This protein binds this small molecule.
Small molecule (SMILES): OC[C@H]1O[C@H](O)[C@H](O)[C@@H](O)[C@@H]1O

Binding-site contacts:
Ligand atom O3 contacts residue HIS220 of chain 3.A at 3.4 Å.
Ligand atom O3 contacts residue ASP287 of chain 3.A at 3.0 Å (salt-bridge).
Ligand atom O5 contacts residue TRP137 of chain 3.A at 3.3 Å.
Ligand atom O2 contacts residue TRP137 of chain 3.A at 4.1 Å.
Ligand atom O6 contacts residue PHE94 of chain 3.A at 4.1 Å.
Ligand atom C1 contacts residue PHE94 of chain 3.A at 3.6 Å (hydrophobic).
Ligand atom C4 contacts residue GLU181 of chain 3.A at 3.1 Å.
Ligand atom O5 contacts residue HIS54 of chain 3.A at 2.8 Å (h-bond).
Ligand atom O5 contacts residue PHE94 of chain 3.A at 3.7 Å.
Ligand atom O4 contacts residue MG1 of chain 3.D at 2.5 Å.
Ligand atom C2 contacts residue PHE26 of chain 1.A at 4.0 Å (hydrophobic).
Ligand atom C6 contacts residue HIS54 of chain 3.A at 3.4 Å.
Ligand atom C4 contacts residue ASP287 of chain 3.A at 3.6 Å.
Ligand atom O6 contacts residue THR90 of chain 3.A at 3.0 Å (h-bond).
Ligand atom C3 contacts residue ASP287 of chain 3.A at 3.0 Å.
Ligand atom O3 contacts residue MG1 of chain 3.D at 2.5 Å.
Ligand atom C3 contacts residue GLU181 of chain 3.A at 3.5 Å.
Ligand atom C6 contacts residue VAL135 of chain 3.A at 4.2 Å (hydrophobic).
Ligand atom C6 contacts residue THR90 of chain 3.A at 3.5 Å.
Ligand atom O2 contacts residue PHE26 of chain 1.A at 3.0 Å.
Ligand atom O4 contacts residue ASP245 of chain 3.A at 3.2 Å (salt-bridge).
Ligand atom O4 contacts residue GLU181 of chain 3.A at 2.6 Å (salt-bridge).
Ligand atom O6 contacts residue TRP137 of chain 3.A at 3.5 Å.
Ligand atom C6 contacts residue GLU181 of chain 3.A at 3.9 Å.
Ligand atom O6 contacts residue HIS54 of chain 3.A at 3.0 Å (h-bond).
Ligand atom O4 contacts residue TRP16 of chain 3.A at 4.0 Å.
Ligand atom C5 contacts residue HIS54 of chain 3.A at 3.2 Å.
Ligand atom O6 contacts residue THR91 of chain 3.A at 4.0 Å.
Ligand atom C2 contacts residue TRP137 of chain 3.A at 3.5 Å (hydrophobic).
Ligand atom O3 contacts residue GLU181 of chain 3.A at 2.7 Å (salt-bridge).
Ligand atom C3 contacts residue MG1 of chain 3.D at 3.0 Å.
Ligand atom O4 contacts residue ASP287 of chain 3.A at 2.9 Å (salt-bridge).
Ligand atom O1 contacts residue TRP16 of chain 3.A at 3.4 Å (h-bond).
Ligand atom C6 contacts residue TRP137 of chain 3.A at 3.8 Å (hydrophobic).
Ligand atom O3 contacts residue GLU217 of chain 3.A at 3.4 Å (salt-bridge).
Ligand atom C4 contacts residue MG1 of chain 3.D at 3.2 Å.
Ligand atom C5 contacts residue GLU181 of chain 3.A at 4.1 Å.
Ligand atom C1 contacts residue TRP137 of chain 3.A at 3.6 Å (hydrophobic).
Ligand atom C1 contacts residue HIS54 of chain 3.A at 3.5 Å.
Ligand atom O1 contacts residue HIS54 of chain 3.A at 3.0 Å.

Sequence of chain 1.A:
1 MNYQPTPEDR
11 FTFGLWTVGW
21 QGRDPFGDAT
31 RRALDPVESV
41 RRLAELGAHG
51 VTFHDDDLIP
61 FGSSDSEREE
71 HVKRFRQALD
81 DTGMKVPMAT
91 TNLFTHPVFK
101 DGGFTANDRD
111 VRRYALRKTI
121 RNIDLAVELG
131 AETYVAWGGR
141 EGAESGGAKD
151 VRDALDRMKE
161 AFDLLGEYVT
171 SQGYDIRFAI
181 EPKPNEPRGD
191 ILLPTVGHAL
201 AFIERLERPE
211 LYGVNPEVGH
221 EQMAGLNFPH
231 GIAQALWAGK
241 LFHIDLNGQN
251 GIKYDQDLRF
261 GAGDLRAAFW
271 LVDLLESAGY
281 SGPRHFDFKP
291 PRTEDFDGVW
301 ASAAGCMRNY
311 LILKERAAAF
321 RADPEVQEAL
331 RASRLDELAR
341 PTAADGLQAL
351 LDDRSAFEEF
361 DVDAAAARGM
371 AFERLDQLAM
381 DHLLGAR

Sequence of chain 3.A:
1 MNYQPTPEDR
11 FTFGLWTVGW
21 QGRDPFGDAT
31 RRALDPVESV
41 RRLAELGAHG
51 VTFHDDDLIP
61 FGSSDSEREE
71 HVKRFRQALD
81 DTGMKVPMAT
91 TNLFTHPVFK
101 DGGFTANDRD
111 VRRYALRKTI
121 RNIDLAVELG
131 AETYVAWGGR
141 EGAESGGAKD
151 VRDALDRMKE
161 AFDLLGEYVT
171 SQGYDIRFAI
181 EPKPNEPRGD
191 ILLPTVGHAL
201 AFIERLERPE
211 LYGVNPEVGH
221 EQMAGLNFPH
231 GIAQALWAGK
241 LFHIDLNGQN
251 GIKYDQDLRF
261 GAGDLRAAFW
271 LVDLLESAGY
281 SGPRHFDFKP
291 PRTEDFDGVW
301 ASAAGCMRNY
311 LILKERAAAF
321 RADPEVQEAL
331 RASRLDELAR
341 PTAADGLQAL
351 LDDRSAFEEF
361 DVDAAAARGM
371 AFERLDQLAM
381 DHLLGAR